This small molecule binds to this protein.
Small molecule (SMILES): C1CCNC1

Sequence of chain 1.A:
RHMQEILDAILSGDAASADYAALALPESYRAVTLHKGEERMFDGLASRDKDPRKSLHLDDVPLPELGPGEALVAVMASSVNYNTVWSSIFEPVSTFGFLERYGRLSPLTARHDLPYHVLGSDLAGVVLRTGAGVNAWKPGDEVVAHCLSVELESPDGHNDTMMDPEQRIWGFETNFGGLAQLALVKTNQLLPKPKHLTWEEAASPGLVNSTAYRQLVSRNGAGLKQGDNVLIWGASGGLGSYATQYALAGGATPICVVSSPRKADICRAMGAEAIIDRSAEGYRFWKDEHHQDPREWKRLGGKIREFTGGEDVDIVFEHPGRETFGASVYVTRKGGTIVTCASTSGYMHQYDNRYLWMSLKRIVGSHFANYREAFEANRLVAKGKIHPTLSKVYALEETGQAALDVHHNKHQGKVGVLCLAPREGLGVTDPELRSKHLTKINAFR

Binding-site contacts:
Ligand atom C2 contacts residue ARG219 of chain 1.B at 3.3 Å.
Ligand atom C1 contacts residue ARG219 of chain 1.B at 3.5 Å.
Ligand atom C3 contacts residue ARG219 of chain 1.B at 3.6 Å.
Ligand atom N5 contacts residue ARG219 of chain 1.A at 3.5 Å (salt-bridge).
Ligand atom C3 contacts residue ARG219 of chain 1.A at 3.9 Å.
Ligand atom C2 contacts residue GLY223 of chain 1.A at 4.3 Å.
Ligand atom N5 contacts residue ARG219 of chain 1.B at 3.3 Å.
Ligand atom C4 contacts residue ARG219 of chain 1.A at 3.7 Å.
Ligand atom C4 contacts residue ARG219 of chain 1.B at 4.0 Å.
Ligand atom C1 contacts residue ARG219 of chain 1.A at 3.6 Å.
Ligand atom C2 contacts residue ARG219 of chain 1.A at 3.5 Å.

Sequence of chain 1.B:
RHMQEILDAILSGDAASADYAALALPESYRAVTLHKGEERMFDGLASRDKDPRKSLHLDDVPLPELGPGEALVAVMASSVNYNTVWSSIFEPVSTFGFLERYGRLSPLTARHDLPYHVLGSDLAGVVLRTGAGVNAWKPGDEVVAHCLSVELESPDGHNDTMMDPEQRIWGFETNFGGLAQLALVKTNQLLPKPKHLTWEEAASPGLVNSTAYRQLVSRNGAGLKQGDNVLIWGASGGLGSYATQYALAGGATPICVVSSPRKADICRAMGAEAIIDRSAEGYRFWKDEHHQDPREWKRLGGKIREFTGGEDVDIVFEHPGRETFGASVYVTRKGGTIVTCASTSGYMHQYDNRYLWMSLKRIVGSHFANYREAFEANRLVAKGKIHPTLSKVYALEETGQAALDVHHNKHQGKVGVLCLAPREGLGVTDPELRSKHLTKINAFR